The small molecule below binds the protein below.
Small molecule (SMILES): CCCCCCCCC(=O)O

Binding-site contacts:
Ligand atom C3 contacts residue CYS84 of chain 2.B at 4.5 Å (hydrophobic).
Ligand atom C3 contacts residue EEY1 of chain 2.E at 4.2 Å.
Ligand atom C3 contacts residue VAL138 of chain 2.B at 4.2 Å (hydrophobic).
Ligand atom C3 contacts residue MET163 of chain 2.B at 3.9 Å (hydrophobic).
Ligand atom O2 contacts residue ILE80 of chain 2.B at 4.3 Å.
Ligand atom C6 contacts residue ILE140 of chain 2.B at 4.2 Å (hydrophobic).
Ligand atom O2 contacts residue CYS84 of chain 2.B at 3.7 Å.
Ligand atom C1 contacts residue ILE80 of chain 2.B at 4.2 Å (hydrophobic).
Ligand atom O2 contacts residue MET163 of chain 2.B at 3.4 Å (h-bond).
Ligand atom C7 contacts residue ILE80 of chain 2.B at 4.5 Å (hydrophobic).
Ligand atom C2 contacts residue MET163 of chain 2.B at 4.2 Å (hydrophobic).
Ligand atom C9 contacts residue PHE63 of chain 2.B at 4.5 Å (hydrophobic).
Ligand atom C2 contacts residue MET147 of chain 2.B at 4.1 Å (hydrophobic).
Ligand atom C9 contacts residue MET147 of chain 2.B at 4.3 Å (hydrophobic).
Ligand atom C5 contacts residue ARG87 of chain 2.B at 4.5 Å.
Ligand atom C5 contacts residue EEY1 of chain 2.E at 3.5 Å.
Ligand atom C2 contacts residue LEU152 of chain 2.B at 4.4 Å (hydrophobic).
Ligand atom C6 contacts residue ARG87 of chain 2.B at 4.2 Å.
Ligand atom C7 contacts residue CYS84 of chain 2.B at 3.8 Å (hydrophobic).
Ligand atom C4 contacts residue EEY1 of chain 2.E at 3.5 Å.
Ligand atom O1 contacts residue CYS84 of chain 2.B at 3.9 Å.
Ligand atom C1 contacts residue MET163 of chain 2.B at 4.2 Å (hydrophobic).
Ligand atom C9 contacts residue ILE80 of chain 2.B at 4.5 Å (hydrophobic).
Ligand atom C5 contacts residue CYS84 of chain 2.B at 3.9 Å (hydrophobic).
Ligand atom C4 contacts residue ILE140 of chain 2.B at 4.1 Å (hydrophobic).
Ligand atom O1 contacts residue ILE80 of chain 2.B at 3.4 Å.
Ligand atom C6 contacts residue CYS84 of chain 2.B at 4.2 Å (hydrophobic).
Ligand atom C8 contacts residue ILE140 of chain 2.B at 4.3 Å (hydrophobic).
Ligand atom O2 contacts residue LEU152 of chain 2.B at 4.2 Å.
Ligand atom C6 contacts residue GLY83 of chain 2.B at 4.3 Å.
Ligand atom C2 contacts residue VAL138 of chain 2.B at 4.0 Å (hydrophobic).
Ligand atom O1 contacts residue MET147 of chain 2.B at 4.0 Å.
Ligand atom C8 contacts residue MET147 of chain 2.B at 4.5 Å (hydrophobic).
Ligand atom C7 contacts residue GLY83 of chain 2.B at 3.9 Å.
Ligand atom C1 contacts residue MET147 of chain 2.B at 4.4 Å (hydrophobic).
Ligand atom C1 contacts residue CYS84 of chain 2.B at 4.1 Å (hydrophobic).
Ligand atom C2 contacts residue ILE140 of chain 2.B at 4.4 Å (hydrophobic).
Ligand atom C1 contacts residue LEU152 of chain 2.B at 4.3 Å (hydrophobic).

Sequence of chain 2.B:
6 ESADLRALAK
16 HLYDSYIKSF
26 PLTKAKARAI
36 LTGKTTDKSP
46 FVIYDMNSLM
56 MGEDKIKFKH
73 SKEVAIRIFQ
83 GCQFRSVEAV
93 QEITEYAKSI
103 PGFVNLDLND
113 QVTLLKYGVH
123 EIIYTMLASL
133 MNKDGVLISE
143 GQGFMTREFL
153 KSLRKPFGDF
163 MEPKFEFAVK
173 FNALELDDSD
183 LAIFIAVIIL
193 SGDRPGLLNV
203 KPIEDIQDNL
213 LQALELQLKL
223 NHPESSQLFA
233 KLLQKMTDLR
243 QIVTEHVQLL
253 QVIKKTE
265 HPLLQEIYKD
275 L